Sequence of chain 1.A:
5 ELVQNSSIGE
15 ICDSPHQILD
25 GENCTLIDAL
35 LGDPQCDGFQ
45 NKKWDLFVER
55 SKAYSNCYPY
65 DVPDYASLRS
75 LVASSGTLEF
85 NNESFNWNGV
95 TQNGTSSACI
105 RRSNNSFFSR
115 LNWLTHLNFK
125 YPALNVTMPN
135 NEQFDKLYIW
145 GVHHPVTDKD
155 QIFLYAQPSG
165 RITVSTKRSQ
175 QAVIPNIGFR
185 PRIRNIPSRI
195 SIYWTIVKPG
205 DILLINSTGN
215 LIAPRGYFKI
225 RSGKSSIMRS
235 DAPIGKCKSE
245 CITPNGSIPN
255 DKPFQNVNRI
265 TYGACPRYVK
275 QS

Binding-site contacts:
Ligand atom C1 contacts residue ASN27 of chain 1.A at 2.1 Å.
Ligand atom C4 contacts residue ASN27 of chain 1.A at 4.0 Å.
Ligand atom O7 contacts residue ASN27 of chain 1.A at 3.6 Å.
Ligand atom C5 contacts residue ASN27 of chain 1.A at 3.7 Å.
Ligand atom C2 contacts residue ASN27 of chain 1.A at 1.9 Å.
Ligand atom C7 contacts residue GLU26 of chain 1.A at 4.5 Å.
Ligand atom O6 contacts residue TYR58 of chain 1.A at 2.9 Å (h-bond).
Ligand atom N2 contacts residue ASN27 of chain 1.A at 2.3 Å (h-bond).
Ligand atom O5 contacts residue ASN27 of chain 1.A at 3.4 Å (h-bond).
Ligand atom C6 contacts residue TYR58 of chain 1.A at 3.2 Å (hydrophobic).
Ligand atom O3 contacts residue ASN27 of chain 1.A at 4.1 Å.
Ligand atom C8 contacts residue GLU26 of chain 1.A at 3.1 Å.
Ligand atom C8 contacts residue ASN27 of chain 1.A at 3.9 Å.
Ligand atom O6 contacts residue ASN27 of chain 1.A at 4.4 Å.
Ligand atom C3 contacts residue ASN27 of chain 1.A at 3.4 Å.
Ligand atom C6 contacts residue ASN27 of chain 1.A at 3.1 Å.
Ligand atom C7 contacts residue ASN27 of chain 1.A at 3.1 Å.

The small molecule below binds the protein below.
Small molecule (SMILES): CC(=O)N[C@H]1[C@H](O[C@H]2[C@H](O)[C@@H](NC(C)=O)CO[C@@H]2CO)O[C@H](CO)[C@@H](O[C@@H]2O[C@H](CO)[C@@H](O)[C@H](O)[C@@H]2O)[C@@H]1O